The protein below binds the small molecule below.
Small molecule (SMILES): CC(=O)N[C@@H]1[C@@H](O)[C@H](O)[C@@H](CO)O[C@H]1O

Sequence of chain 6.E:
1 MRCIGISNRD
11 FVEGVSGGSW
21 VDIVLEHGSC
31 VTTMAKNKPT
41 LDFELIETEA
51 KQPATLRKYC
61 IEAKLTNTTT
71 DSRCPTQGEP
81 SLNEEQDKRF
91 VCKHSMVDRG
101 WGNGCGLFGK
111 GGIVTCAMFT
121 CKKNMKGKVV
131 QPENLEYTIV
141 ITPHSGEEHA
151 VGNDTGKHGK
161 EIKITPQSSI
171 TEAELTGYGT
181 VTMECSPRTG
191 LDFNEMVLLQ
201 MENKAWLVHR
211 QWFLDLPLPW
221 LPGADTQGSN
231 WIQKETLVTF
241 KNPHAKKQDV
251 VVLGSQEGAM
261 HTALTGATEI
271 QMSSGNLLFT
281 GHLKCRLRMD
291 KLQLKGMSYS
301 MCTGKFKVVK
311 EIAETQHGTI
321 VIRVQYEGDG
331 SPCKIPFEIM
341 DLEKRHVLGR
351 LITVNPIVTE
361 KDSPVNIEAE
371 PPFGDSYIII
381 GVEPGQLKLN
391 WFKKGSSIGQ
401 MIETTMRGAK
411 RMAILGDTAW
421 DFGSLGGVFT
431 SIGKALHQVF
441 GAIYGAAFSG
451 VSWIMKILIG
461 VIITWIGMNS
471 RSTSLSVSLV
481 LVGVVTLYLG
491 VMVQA

Binding-site contacts:
Ligand atom N2 contacts residue ASN67 of chain 6.E at 3.3 Å (h-bond).
Ligand atom C4 contacts residue ASN67 of chain 6.E at 4.2 Å.
Ligand atom O3 contacts residue ASN67 of chain 6.E at 3.8 Å.
Ligand atom C5 contacts residue ASN67 of chain 6.E at 3.7 Å.
Ligand atom O7 contacts residue ASN67 of chain 6.E at 4.5 Å.
Ligand atom C3 contacts residue ASN67 of chain 6.E at 3.6 Å.
Ligand atom C1 contacts residue ASN67 of chain 6.E at 1.4 Å.
Ligand atom C2 contacts residue ASN67 of chain 6.E at 2.4 Å.
Ligand atom C8 contacts residue MET118 of chain 6.E at 4.1 Å (hydrophobic).
Ligand atom C8 contacts residue PHE90 of chain 6.E at 4.4 Å (hydrophobic).
Ligand atom O7 contacts residue ARG89 of chain 6.E at 4.2 Å.
Ligand atom C8 contacts residue ASN67 of chain 6.E at 3.6 Å.
Ligand atom C7 contacts residue MET118 of chain 6.E at 3.8 Å (hydrophobic).
Ligand atom C7 contacts residue ASN67 of chain 6.E at 3.8 Å.
Ligand atom O7 contacts residue MET118 of chain 6.E at 3.5 Å.
Ligand atom O5 contacts residue ASN67 of chain 6.E at 2.4 Å (h-bond).